Binding-site contacts:
Ligand atom OAA contacts residue ARG56 of chain 1.B at 3.1 Å (salt-bridge).
Ligand atom CAF contacts residue ARG154 of chain 1.B at 3.1 Å.
Ligand atom CAL contacts residue VAL57 of chain 1.B at 4.4 Å (hydrophobic).
Ligand atom CAE contacts residue ARG56 of chain 1.B at 3.7 Å.
Ligand atom CAJ contacts residue ARG56 of chain 1.B at 3.8 Å.
Ligand atom CAL contacts residue PRO58 of chain 1.B at 4.2 Å (hydrophobic).
Ligand atom CAE contacts residue PRO58 of chain 1.B at 4.2 Å (hydrophobic).
Ligand atom OAG contacts residue ARG154 of chain 1.B at 3.5 Å (salt-bridge).
Ligand atom CAJ contacts residue PRO58 of chain 1.B at 4.0 Å (hydrophobic).
Ligand atom OAH contacts residue VAL57 of chain 1.B at 3.8 Å.
Ligand atom OAH contacts residue ARG154 of chain 1.B at 3.6 Å (salt-bridge).
Ligand atom CAI contacts residue ARG56 of chain 1.B at 3.6 Å.
Ligand atom CAD contacts residue PRO58 of chain 1.B at 3.6 Å (hydrophobic).
Ligand atom CAC contacts residue PRO58 of chain 1.B at 3.7 Å (hydrophobic).
Ligand atom CAK contacts residue PRO58 of chain 1.B at 3.9 Å (hydrophobic).
Ligand atom CAE contacts residue VAL57 of chain 1.B at 4.4 Å (hydrophobic).

Sequence of chain 1.B:
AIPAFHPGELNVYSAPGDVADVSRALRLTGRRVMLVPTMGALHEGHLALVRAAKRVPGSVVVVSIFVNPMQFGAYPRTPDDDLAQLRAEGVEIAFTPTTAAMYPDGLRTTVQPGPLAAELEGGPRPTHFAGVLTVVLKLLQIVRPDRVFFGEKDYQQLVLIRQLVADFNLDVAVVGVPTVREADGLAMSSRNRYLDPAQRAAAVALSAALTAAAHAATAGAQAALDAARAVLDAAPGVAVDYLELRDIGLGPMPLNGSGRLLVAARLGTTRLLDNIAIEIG

A small-molecule ligand and the protein it binds are described below.
Small molecule (SMILES): O=C(O)c1ccc2c(c1)OCO2